Sequence of chain 1.B:
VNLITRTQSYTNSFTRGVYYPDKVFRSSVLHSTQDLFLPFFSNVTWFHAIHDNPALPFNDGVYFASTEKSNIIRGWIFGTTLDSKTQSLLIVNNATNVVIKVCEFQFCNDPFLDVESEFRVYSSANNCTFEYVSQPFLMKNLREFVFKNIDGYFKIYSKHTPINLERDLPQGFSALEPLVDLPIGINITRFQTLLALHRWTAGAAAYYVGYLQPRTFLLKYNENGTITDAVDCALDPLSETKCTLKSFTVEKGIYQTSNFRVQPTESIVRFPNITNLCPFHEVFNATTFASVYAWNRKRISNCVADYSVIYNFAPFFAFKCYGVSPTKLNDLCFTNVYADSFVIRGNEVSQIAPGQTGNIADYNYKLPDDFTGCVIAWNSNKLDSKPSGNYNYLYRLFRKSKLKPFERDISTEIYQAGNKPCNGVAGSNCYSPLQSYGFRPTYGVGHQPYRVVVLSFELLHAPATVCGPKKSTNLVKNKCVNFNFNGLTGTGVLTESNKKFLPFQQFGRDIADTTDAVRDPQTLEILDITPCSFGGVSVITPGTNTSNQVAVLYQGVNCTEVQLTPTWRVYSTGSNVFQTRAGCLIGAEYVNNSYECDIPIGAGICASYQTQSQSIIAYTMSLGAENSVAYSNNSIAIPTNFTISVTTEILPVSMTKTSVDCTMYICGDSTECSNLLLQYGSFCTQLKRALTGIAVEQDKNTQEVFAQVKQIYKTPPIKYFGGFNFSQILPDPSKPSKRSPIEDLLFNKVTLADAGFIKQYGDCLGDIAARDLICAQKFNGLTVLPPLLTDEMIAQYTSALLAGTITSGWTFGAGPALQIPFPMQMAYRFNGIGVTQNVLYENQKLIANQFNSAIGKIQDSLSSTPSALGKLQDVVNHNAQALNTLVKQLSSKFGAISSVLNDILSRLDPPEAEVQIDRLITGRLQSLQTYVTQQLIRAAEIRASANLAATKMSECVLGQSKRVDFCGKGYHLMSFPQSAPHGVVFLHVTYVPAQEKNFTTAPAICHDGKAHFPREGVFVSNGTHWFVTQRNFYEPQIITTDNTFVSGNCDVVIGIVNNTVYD

The protein below binds the small molecule below.
Small molecule (SMILES): CC(=O)N[C@@H]1[C@@H](O)[C@H](O)[C@@H](CO)O[C@H]1O

Binding-site contacts:
Ligand atom C4 contacts residue ASN338 of chain 1.B at 4.2 Å.
Ligand atom C2 contacts residue HIS334 of chain 1.B at 4.5 Å.
Ligand atom O5 contacts residue PHE366 of chain 1.B at 3.9 Å.
Ligand atom C6 contacts residue ASN365 of chain 1.B at 4.4 Å.
Ligand atom O7 contacts residue ASN338 of chain 1.B at 3.1 Å.
Ligand atom C3 contacts residue ASN338 of chain 1.B at 3.7 Å.
Ligand atom O6 contacts residue PHE366 of chain 1.B at 3.9 Å.
Ligand atom C7 contacts residue ASN338 of chain 1.B at 3.1 Å.
Ligand atom N2 contacts residue ASN338 of chain 1.B at 2.6 Å (h-bond).
Ligand atom C1 contacts residue ASN338 of chain 1.B at 1.4 Å.
Ligand atom C1 contacts residue HIS334 of chain 1.B at 3.6 Å.
Ligand atom N2 contacts residue HIS334 of chain 1.B at 4.1 Å.
Ligand atom C2 contacts residue ASN338 of chain 1.B at 2.3 Å.
Ligand atom O6 contacts residue ASN365 of chain 1.B at 4.0 Å.
Ligand atom O5 contacts residue HIS334 of chain 1.B at 4.4 Å.
Ligand atom C5 contacts residue ASN338 of chain 1.B at 3.8 Å.
Ligand atom C6 contacts residue PHE366 of chain 1.B at 3.1 Å (hydrophobic).
Ligand atom C5 contacts residue PHE366 of chain 1.B at 4.1 Å (hydrophobic).
Ligand atom C8 contacts residue ASN338 of chain 1.B at 4.2 Å.
Ligand atom O5 contacts residue ASN338 of chain 1.B at 2.5 Å (h-bond).